Binding-site contacts:
Ligand atom C3 contacts residue ASN1054 of chain 1.B at 3.8 Å.
Ligand atom O5 contacts residue ASN1054 of chain 1.B at 2.4 Å (h-bond).
Ligand atom N2 contacts residue ASN1054 of chain 1.B at 2.9 Å (h-bond).
Ligand atom C6 contacts residue ALA686 of chain 1.B at 3.9 Å (hydrophobic).
Ligand atom N2 contacts residue GLN875 of chain 1.A at 4.2 Å.
Ligand atom C4 contacts residue ASN1054 of chain 1.B at 4.2 Å.
Ligand atom C5 contacts residue ALA686 of chain 1.B at 3.8 Å (hydrophobic).
Ligand atom C4 contacts residue ALA686 of chain 1.B at 4.5 Å (hydrophobic).
Ligand atom O7 contacts residue ASN1054 of chain 1.B at 4.0 Å.
Ligand atom C7 contacts residue ASN1054 of chain 1.B at 3.7 Å.
Ligand atom C2 contacts residue GLN875 of chain 1.A at 4.3 Å.
Ligand atom C8 contacts residue GLU1052 of chain 1.B at 3.5 Å.
Ligand atom C5 contacts residue ASN1054 of chain 1.B at 3.7 Å.
Ligand atom O4 contacts residue ALA686 of chain 1.B at 4.0 Å.
Ligand atom C2 contacts residue ASN1054 of chain 1.B at 2.5 Å.
Ligand atom C1 contacts residue ASN1054 of chain 1.B at 1.4 Å.
Ligand atom C1 contacts residue GLN875 of chain 1.A at 3.6 Å.

Sequence of chain 1.A:
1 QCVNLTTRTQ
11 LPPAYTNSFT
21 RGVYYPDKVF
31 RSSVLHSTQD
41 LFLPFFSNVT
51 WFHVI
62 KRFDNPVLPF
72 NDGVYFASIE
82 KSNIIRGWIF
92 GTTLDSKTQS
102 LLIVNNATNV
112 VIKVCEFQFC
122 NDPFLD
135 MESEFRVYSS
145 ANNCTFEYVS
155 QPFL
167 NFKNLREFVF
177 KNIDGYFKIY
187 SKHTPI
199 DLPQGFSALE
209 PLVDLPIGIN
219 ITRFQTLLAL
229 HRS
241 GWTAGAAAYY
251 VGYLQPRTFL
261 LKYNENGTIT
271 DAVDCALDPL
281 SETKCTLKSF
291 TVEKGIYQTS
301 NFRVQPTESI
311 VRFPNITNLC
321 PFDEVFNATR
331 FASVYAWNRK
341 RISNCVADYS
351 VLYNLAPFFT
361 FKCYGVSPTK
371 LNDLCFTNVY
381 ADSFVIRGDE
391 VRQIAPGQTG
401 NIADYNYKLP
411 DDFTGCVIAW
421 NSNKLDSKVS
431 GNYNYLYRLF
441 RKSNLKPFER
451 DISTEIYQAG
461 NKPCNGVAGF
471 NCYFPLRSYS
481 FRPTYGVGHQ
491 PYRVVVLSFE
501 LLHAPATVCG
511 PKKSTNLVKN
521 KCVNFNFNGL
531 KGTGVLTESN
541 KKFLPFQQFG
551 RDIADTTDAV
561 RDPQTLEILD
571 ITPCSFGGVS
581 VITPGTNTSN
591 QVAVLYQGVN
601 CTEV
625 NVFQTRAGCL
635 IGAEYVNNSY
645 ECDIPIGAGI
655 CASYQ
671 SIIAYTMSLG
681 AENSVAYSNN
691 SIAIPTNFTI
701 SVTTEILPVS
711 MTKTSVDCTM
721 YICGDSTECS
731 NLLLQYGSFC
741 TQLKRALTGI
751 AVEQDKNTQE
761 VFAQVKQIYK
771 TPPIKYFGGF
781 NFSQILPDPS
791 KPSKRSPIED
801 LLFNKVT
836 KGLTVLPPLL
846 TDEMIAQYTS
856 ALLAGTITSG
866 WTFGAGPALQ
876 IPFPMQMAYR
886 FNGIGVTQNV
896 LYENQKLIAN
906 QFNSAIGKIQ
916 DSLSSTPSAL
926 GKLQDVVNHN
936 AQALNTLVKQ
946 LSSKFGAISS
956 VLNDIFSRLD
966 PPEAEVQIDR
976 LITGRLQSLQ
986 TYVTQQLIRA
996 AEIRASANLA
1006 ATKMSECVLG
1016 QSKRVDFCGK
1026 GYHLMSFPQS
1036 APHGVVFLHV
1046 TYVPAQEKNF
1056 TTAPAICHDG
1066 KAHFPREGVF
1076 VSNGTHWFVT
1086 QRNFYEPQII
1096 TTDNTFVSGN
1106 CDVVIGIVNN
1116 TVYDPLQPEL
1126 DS

The protein below binds the small molecule below.
Small molecule (SMILES): CC(=O)N[C@@H]1[C@@H](O)[C@H](O)[C@@H](CO)O[C@H]1O

Sequence of chain 1.B:
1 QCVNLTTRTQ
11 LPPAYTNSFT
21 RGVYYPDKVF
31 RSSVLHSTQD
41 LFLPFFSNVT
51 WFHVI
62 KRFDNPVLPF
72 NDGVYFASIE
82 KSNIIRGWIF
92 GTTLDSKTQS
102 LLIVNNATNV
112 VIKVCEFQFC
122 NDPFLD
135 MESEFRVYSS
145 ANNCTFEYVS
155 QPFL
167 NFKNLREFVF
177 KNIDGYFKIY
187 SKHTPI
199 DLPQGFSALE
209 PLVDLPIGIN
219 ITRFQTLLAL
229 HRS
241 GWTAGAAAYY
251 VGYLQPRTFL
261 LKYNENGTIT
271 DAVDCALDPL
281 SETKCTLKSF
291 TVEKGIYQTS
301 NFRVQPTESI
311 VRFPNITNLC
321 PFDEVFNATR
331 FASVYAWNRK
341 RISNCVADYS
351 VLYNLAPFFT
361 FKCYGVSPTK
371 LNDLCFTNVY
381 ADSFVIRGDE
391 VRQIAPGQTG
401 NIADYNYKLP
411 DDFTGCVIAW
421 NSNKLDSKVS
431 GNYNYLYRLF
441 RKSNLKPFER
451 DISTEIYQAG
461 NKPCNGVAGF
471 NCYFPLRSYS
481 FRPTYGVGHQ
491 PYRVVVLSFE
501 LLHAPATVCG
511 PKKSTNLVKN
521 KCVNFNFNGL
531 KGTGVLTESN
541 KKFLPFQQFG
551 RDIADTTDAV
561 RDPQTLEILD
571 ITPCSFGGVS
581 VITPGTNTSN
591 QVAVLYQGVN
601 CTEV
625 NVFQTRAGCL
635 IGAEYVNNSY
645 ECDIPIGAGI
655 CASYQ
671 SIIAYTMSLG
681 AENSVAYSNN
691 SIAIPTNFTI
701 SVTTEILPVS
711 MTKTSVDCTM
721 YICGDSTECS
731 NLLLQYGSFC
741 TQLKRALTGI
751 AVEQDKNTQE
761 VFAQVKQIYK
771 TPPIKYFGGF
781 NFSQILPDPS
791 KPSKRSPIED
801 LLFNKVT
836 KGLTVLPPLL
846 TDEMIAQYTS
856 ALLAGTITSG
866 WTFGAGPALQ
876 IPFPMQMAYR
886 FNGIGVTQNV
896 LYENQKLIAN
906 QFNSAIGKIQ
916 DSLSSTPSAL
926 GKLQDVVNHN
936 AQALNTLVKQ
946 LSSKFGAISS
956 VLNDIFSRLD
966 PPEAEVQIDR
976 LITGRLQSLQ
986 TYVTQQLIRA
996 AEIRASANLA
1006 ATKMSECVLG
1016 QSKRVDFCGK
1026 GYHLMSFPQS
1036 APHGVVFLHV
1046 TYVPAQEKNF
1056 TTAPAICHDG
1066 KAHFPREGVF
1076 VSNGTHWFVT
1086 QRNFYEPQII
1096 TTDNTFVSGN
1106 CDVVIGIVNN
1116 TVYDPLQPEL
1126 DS